A protein and the small-molecule ligand that binds it are described below.
Small molecule (SMILES): CC(=O)N[C@@H]1[C@@H](O)[C@H](O)[C@@H](CO)O[C@H]1O

Binding-site contacts:
Ligand atom C3 contacts residue ASN1134 of chain 1.A at 3.8 Å.
Ligand atom C5 contacts residue ASN1134 of chain 1.A at 3.6 Å.
Ligand atom C4 contacts residue ASN1134 of chain 1.A at 4.2 Å.
Ligand atom C8 contacts residue ASN1134 of chain 1.A at 4.4 Å.
Ligand atom C8 contacts residue ILE1132 of chain 1.A at 3.5 Å (hydrophobic).
Ligand atom C7 contacts residue ASN1134 of chain 1.A at 4.2 Å.
Ligand atom O5 contacts residue ASN1134 of chain 1.A at 2.3 Å (h-bond).
Ligand atom C1 contacts residue ASN1134 of chain 1.A at 1.4 Å.
Ligand atom N2 contacts residue ASN1134 of chain 1.A at 3.0 Å (h-bond).
Ligand atom O6 contacts residue ASN1134 of chain 1.A at 4.5 Å.
Ligand atom C2 contacts residue ASN1134 of chain 1.A at 2.5 Å.

Sequence of chain 1.A:
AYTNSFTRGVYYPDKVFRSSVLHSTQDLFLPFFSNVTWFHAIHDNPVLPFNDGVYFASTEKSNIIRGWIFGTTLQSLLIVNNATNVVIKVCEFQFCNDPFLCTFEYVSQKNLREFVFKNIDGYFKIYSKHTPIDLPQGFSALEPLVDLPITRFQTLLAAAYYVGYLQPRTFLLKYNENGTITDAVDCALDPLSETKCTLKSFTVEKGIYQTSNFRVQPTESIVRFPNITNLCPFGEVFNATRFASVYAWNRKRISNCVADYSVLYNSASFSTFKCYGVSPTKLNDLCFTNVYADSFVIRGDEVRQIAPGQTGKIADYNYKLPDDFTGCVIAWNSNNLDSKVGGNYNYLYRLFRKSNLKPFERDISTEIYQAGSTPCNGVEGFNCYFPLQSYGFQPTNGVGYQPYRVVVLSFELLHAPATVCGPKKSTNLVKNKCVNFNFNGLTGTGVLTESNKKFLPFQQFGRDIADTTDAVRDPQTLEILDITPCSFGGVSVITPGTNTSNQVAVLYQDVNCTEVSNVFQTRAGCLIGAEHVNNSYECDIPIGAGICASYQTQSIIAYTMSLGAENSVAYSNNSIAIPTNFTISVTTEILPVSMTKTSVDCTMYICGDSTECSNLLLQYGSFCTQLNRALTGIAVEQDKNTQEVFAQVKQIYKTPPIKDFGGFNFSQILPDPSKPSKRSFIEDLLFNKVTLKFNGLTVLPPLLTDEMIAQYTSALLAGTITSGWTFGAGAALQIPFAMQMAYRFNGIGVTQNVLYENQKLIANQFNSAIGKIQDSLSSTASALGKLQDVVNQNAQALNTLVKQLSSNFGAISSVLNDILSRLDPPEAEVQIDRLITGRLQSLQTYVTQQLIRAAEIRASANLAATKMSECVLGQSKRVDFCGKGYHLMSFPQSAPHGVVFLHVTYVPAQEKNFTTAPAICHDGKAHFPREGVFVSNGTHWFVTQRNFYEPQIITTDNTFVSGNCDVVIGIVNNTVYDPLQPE